This small molecule binds to this protein.
Small molecule (SMILES): [H]/N=C(\N)N[C@H]1C=C(C(=O)O)O[C@@H]([C@H](O)[C@H](O)CO)[C@@H]1NC(C)=O

Sequence of chain 2.H:
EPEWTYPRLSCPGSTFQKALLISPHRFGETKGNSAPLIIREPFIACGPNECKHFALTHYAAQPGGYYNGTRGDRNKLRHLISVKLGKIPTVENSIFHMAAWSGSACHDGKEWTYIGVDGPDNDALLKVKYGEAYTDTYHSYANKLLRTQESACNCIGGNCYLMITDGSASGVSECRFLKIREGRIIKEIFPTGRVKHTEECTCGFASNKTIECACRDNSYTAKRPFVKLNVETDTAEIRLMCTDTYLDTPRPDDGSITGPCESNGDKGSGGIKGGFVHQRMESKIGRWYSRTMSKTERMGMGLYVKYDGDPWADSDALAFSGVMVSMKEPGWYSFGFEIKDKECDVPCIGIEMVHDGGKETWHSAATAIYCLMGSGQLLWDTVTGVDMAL

Binding-site contacts:
Ligand atom O1A contacts residue ARG116 of chain 2.H at 2.9 Å (salt-bridge).
Ligand atom CZ contacts residue ASP149 of chain 2.H at 3.6 Å.
Ligand atom O1B contacts residue ARG374 of chain 2.H at 2.8 Å (salt-bridge).
Ligand atom O9 contacts residue ARG223 of chain 2.H at 3.6 Å (salt-bridge).
Ligand atom C2 contacts residue ARG292 of chain 2.H at 3.8 Å.
Ligand atom O8 contacts residue GLU275 of chain 2.H at 2.8 Å (salt-bridge).
Ligand atom CZ contacts residue GLU117 of chain 2.H at 3.4 Å.
Ligand atom C3 contacts residue ASP149 of chain 2.H at 3.3 Å.
Ligand atom O10 contacts residue ASP149 of chain 2.H at 3.8 Å.
Ligand atom NH2 contacts residue TRP177 of chain 2.H at 2.8 Å (h-bond).
Ligand atom O8 contacts residue GLU276 of chain 2.H at 3.7 Å.
Ligand atom C8 contacts residue ARG292 of chain 2.H at 3.5 Å.
Ligand atom NH2 contacts residue ASP149 of chain 2.H at 2.9 Å (salt-bridge).
Ligand atom NH1 contacts residue GLU117 of chain 2.H at 3.8 Å.
Ligand atom C5 contacts residue ASP149 of chain 2.H at 3.7 Å.
Ligand atom NE contacts residue GLU117 of chain 2.H at 3.2 Å (salt-bridge).
Ligand atom NH1 contacts residue GLU226 of chain 2.H at 2.8 Å (salt-bridge).
Ligand atom C6 contacts residue GLU276 of chain 2.H at 3.8 Å.
Ligand atom NH1 contacts residue TRP177 of chain 2.H at 3.1 Å (h-bond).
Ligand atom C11 contacts residue ARG223 of chain 2.H at 3.8 Å.
Ligand atom O1B contacts residue ARG292 of chain 2.H at 3.4 Å (salt-bridge).
Ligand atom C9 contacts residue GLU275 of chain 2.H at 3.4 Å.
Ligand atom O9 contacts residue ALA245 of chain 2.H at 3.8 Å.
Ligand atom C3 contacts residue TYR409 of chain 2.H at 3.6 Å (hydrophobic).
Ligand atom NE contacts residue ASP149 of chain 2.H at 2.5 Å (salt-bridge).
Ligand atom CZ contacts residue TRP177 of chain 2.H at 3.4 Å (hydrophobic).
Ligand atom NH2 contacts residue GLU117 of chain 2.H at 3.8 Å.
Ligand atom C1 contacts residue TYR409 of chain 2.H at 3.5 Å (hydrophobic).
Ligand atom C4 contacts residue GLU117 of chain 2.H at 3.8 Å.
Ligand atom C2 contacts residue TYR409 of chain 2.H at 2.9 Å (hydrophobic).
Ligand atom C4 contacts residue ASP149 of chain 2.H at 3.3 Å.
Ligand atom C8 contacts residue GLU275 of chain 2.H at 3.6 Å.
Ligand atom O1A contacts residue ARG374 of chain 2.H at 3.0 Å (salt-bridge).
Ligand atom O6 contacts residue TYR409 of chain 2.H at 3.8 Å.
Ligand atom NH2 contacts residue ARG154 of chain 2.H at 3.1 Å (salt-bridge).
Ligand atom O8 contacts residue ARG292 of chain 2.H at 3.2 Å.
Ligand atom O9 contacts residue GLU275 of chain 2.H at 2.8 Å (salt-bridge).
Ligand atom O10 contacts residue ARG150 of chain 2.H at 3.3 Å (salt-bridge).
Ligand atom C3 contacts residue GLU117 of chain 2.H at 3.6 Å.
Ligand atom C1 contacts residue ARG374 of chain 2.H at 3.5 Å.